Binding-site contacts:
Ligand atom CBC contacts residue LEU2367 of chain 1.A at 3.9 Å (hydrophobic).
Ligand atom OAU contacts residue SER2364 of chain 1.A at 3.2 Å (h-bond).
Ligand atom CBG contacts residue TYR2399 of chain 1.A at 3.9 Å (hydrophobic).
Ligand atom CBE contacts residue PHE393 of chain 1.C at 3.6 Å (hydrophobic).
Ligand atom CBC contacts residue LEU74 of chain 1.C at 4.1 Å (hydrophobic).
Ligand atom CBN contacts residue TYR96 of chain 1.C at 3.8 Å (hydrophobic).
Ligand atom CBI contacts residue PHE395 of chain 1.C at 3.7 Å (hydrophobic).
Ligand atom CBN contacts residue GLN72 of chain 1.C at 3.7 Å.
Ligand atom CCV contacts residue SER2364 of chain 1.A at 3.7 Å.
Ligand atom CBJ contacts residue LEU2367 of chain 1.A at 4.0 Å (hydrophobic).
Ligand atom CAA contacts residue LEU2397 of chain 1.A at 3.2 Å (hydrophobic).
Ligand atom CBC contacts residue TYR2399 of chain 1.A at 4.0 Å (hydrophobic).
Ligand atom C1 contacts residue MET365 of chain 1.C at 3.8 Å (hydrophobic).
Ligand atom CCT contacts residue LYS2365 of chain 1.A at 3.9 Å.
Ligand atom CCT contacts residue SER2364 of chain 1.A at 3.3 Å.
Ligand atom CBA contacts residue LEU74 of chain 1.C at 3.7 Å (hydrophobic).
Ligand atom CAA contacts residue VAL143 of chain 1.A at 3.5 Å (hydrophobic).
Ligand atom O6 contacts residue ASN2366 of chain 1.A at 3.4 Å (h-bond).
Ligand atom OAN contacts residue PHE395 of chain 1.C at 3.7 Å.
Ligand atom C6 contacts residue SER2364 of chain 1.A at 3.4 Å.
Ligand atom OAQ contacts residue SER2364 of chain 1.A at 3.8 Å.
Ligand atom OBY contacts residue SER2364 of chain 1.A at 3.5 Å (h-bond).
Ligand atom CAA contacts residue MET145 of chain 1.A at 3.8 Å (hydrophobic).
Ligand atom CCC contacts residue SER2364 of chain 1.A at 3.7 Å.
Ligand atom O6 contacts residue SER2364 of chain 1.A at 3.3 Å (h-bond).
Ligand atom CBA contacts residue PHE393 of chain 1.C at 3.6 Å (hydrophobic).
Ligand atom CAW contacts residue ILE76 of chain 1.C at 3.6 Å (hydrophobic).
Ligand atom CAX contacts residue TYR96 of chain 1.C at 3.6 Å (hydrophobic).
Ligand atom OAP contacts residue PHE395 of chain 1.C at 3.9 Å.
Ligand atom CBE contacts residue LEU74 of chain 1.C at 4.1 Å (hydrophobic).
Ligand atom CAW contacts residue MET145 of chain 1.A at 3.7 Å (hydrophobic).
Ligand atom O5 contacts residue MET365 of chain 1.C at 3.4 Å.
Ligand atom CCN contacts residue SER2364 of chain 1.A at 4.0 Å.
Ligand atom OAU contacts residue LYS2365 of chain 1.A at 3.7 Å.
Ligand atom OAQ contacts residue PHE2363 of chain 1.A at 3.6 Å (h-bond).
Ligand atom OAS contacts residue LYS2365 of chain 1.A at 4.0 Å.
Ligand atom CBQ contacts residue PHE395 of chain 1.C at 3.5 Å (hydrophobic).
Ligand atom CBK contacts residue PHE395 of chain 1.C at 3.5 Å (hydrophobic).
Ligand atom CAB contacts residue TYR96 of chain 1.C at 3.7 Å (hydrophobic).
Ligand atom CAW contacts residue VAL143 of chain 1.A at 4.0 Å (hydrophobic).

Sequence of chain 1.C:
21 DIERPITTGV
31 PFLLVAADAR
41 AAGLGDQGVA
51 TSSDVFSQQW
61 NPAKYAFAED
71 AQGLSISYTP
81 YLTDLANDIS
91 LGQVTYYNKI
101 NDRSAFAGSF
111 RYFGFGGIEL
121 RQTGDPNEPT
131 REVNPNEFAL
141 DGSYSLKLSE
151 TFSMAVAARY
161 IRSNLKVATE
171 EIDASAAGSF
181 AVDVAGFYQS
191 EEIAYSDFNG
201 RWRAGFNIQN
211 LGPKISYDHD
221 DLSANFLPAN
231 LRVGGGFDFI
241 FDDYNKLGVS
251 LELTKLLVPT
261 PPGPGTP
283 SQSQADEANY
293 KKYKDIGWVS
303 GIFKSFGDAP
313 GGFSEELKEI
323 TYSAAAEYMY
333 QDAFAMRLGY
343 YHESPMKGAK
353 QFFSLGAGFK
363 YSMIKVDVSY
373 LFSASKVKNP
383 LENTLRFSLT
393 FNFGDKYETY

Sequence of chain 1.A:
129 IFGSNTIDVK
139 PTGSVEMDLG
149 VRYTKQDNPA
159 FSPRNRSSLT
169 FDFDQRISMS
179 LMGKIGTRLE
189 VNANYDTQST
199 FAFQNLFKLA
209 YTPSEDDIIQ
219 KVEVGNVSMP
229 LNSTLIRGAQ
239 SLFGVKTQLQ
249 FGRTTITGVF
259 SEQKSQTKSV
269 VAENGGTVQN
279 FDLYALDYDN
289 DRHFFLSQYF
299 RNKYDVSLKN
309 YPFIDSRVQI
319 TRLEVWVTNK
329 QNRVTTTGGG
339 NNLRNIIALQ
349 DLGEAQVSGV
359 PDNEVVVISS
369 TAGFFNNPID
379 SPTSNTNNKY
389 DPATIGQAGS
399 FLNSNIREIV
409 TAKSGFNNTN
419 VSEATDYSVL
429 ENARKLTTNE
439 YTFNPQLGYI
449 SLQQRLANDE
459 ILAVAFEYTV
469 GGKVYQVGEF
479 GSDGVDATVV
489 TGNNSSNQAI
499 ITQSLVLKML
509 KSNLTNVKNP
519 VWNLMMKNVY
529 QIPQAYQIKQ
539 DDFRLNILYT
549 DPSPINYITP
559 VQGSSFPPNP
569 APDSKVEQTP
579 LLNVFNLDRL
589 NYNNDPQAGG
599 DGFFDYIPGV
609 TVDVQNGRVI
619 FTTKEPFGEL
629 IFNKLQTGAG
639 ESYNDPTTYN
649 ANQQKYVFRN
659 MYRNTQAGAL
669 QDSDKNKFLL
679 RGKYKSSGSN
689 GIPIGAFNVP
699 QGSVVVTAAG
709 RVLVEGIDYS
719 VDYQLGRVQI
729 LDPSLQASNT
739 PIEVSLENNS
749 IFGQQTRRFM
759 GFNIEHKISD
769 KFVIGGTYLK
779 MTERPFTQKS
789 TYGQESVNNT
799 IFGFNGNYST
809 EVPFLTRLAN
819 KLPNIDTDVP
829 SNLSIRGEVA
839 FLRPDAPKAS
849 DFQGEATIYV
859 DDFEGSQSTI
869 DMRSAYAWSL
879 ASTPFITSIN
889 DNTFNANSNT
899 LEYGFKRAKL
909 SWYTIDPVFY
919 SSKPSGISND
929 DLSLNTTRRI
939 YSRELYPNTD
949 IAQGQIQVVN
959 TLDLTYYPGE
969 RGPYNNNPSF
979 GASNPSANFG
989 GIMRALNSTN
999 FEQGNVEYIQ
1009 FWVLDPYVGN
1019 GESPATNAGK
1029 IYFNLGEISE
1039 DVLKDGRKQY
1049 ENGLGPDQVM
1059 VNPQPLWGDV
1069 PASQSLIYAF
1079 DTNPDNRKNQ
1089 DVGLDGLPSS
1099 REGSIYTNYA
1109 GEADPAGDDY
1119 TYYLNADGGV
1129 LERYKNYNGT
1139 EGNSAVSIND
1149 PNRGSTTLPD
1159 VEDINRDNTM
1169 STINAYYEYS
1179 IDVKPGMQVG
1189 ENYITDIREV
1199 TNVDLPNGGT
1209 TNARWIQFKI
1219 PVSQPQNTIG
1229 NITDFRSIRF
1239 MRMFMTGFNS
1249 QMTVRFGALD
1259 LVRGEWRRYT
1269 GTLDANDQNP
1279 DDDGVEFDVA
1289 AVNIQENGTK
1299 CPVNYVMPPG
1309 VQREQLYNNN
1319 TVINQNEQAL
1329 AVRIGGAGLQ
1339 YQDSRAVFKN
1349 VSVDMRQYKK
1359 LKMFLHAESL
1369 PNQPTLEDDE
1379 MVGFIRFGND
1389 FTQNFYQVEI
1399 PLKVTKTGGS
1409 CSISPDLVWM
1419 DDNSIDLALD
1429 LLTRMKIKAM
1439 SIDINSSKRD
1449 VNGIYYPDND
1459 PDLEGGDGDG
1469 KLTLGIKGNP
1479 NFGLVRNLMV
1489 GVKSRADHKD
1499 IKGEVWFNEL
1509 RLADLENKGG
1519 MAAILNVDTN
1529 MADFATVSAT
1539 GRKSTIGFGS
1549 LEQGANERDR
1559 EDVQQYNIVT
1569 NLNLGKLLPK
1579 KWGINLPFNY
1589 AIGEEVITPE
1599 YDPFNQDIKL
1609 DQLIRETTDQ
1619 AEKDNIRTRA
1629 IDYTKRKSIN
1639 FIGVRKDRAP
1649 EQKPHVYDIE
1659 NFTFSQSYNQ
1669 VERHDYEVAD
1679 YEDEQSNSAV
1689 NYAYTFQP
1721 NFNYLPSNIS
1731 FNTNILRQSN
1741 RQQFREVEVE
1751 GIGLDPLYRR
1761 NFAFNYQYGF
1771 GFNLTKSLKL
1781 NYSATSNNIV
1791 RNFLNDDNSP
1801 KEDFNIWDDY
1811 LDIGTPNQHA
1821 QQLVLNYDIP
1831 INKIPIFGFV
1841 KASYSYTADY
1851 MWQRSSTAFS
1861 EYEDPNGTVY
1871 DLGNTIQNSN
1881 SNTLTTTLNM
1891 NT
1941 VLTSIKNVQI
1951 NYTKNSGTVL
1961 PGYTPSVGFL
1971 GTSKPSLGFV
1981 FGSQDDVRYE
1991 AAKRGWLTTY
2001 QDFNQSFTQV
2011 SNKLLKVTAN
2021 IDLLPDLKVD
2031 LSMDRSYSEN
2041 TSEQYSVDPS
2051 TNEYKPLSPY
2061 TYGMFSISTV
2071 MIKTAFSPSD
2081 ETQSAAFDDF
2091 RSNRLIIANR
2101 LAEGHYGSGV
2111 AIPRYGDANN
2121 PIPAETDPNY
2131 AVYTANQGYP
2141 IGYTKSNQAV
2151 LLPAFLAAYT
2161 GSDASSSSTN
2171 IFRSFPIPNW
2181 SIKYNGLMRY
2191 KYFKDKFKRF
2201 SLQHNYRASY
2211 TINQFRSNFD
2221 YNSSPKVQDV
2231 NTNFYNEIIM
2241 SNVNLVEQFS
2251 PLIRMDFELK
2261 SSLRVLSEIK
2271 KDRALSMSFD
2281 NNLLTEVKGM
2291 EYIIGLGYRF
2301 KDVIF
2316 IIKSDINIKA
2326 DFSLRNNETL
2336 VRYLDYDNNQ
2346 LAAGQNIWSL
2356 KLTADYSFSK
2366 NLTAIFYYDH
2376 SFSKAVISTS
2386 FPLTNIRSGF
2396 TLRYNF

This small molecule binds to this protein.
Small molecule (SMILES): CCCCCCCCCCC(CCCCCCCCCC)(CO[C@H]1O[C@@H](CO)[C@H](O[C@@H]2O[C@@H](CO)[C@H](O)[C@@H](O)[C@@H]2O)[C@@H](O)[C@@H]1O)CO[C@H]1O[C@@H](CO)[C@H](O[C@@H]2O[C@@H](CO)[C@H](O)[C@@H](O)[C@@H]2O)[C@@H](O)[C@H]1O